A protein and the small-molecule ligand that binds it are described below.
Small molecule (SMILES): NCCCCN(CCCN)CCCN

Binding-site contacts:
Ligand atom C5 contacts residue TYR342 of chain 1.B at 3.7 Å (hydrophobic).
Ligand atom C9 contacts residue TYR316 of chain 1.B at 4.0 Å (hydrophobic).
Ligand atom C9 contacts residue PRO253 of chain 1.B at 3.4 Å (hydrophobic).
Ligand atom N10 contacts residue ASP252 of chain 1.B at 2.9 Å (salt-bridge).
Ligand atom N14 contacts residue ASP187 of chain 1.B at 2.8 Å (salt-bridge).
Ligand atom C8 contacts residue PRO253 of chain 1.B at 3.2 Å (hydrophobic).
Ligand atom C13 contacts residue ASP252 of chain 1.B at 3.5 Å.
Ligand atom N1 contacts residue ASP154 of chain 1.B at 2.5 Å (salt-bridge).
Ligand atom N14 contacts residue GLY156 of chain 1.B at 2.9 Å (h-bond).
Ligand atom C11 contacts residue MTA1 of chain 1.J at 3.5 Å.
Ligand atom N10 contacts residue GLU255 of chain 1.B at 2.8 Å (salt-bridge).
Ligand atom C2 contacts residue TRP319 of chain 1.B at 3.3 Å (hydrophobic).
Ligand atom C12 contacts residue GLY156 of chain 1.B at 3.2 Å.
Ligand atom C13 contacts residue GLY156 of chain 1.B at 3.4 Å.
Ligand atom C4 contacts residue THR373 of chain 1.B at 3.8 Å.
Ligand atom C13 contacts residue MTA1 of chain 1.J at 3.4 Å.
Ligand atom N1 contacts residue GLN155 of chain 1.B at 4.0 Å.
Ligand atom N1 contacts residue THR373 of chain 1.B at 3.0 Å (h-bond).
Ligand atom C9 contacts residue ASP252 of chain 1.B at 3.3 Å.
Ligand atom C8 contacts residue ASP252 of chain 1.B at 3.4 Å.
Ligand atom C3 contacts residue TRP319 of chain 1.B at 3.9 Å (hydrophobic).
Ligand atom C12 contacts residue ASP252 of chain 1.B at 3.6 Å.
Ligand atom C9 contacts residue GLU255 of chain 1.B at 3.1 Å.
Ligand atom C11 contacts residue ASP154 of chain 1.B at 3.6 Å.
Ligand atom C3 contacts residue THR373 of chain 1.B at 3.8 Å.
Ligand atom N1 contacts residue TYR321 of chain 1.B at 2.9 Å (h-bond).
Ligand atom C13 contacts residue ASP187 of chain 1.B at 3.3 Å.
Ligand atom C12 contacts residue TYR316 of chain 1.B at 3.6 Å (hydrophobic).
Ligand atom C3 contacts residue GLN155 of chain 1.B at 3.9 Å.
Ligand atom N10 contacts residue PRO253 of chain 1.B at 2.8 Å (h-bond).
Ligand atom C2 contacts residue TYR321 of chain 1.B at 3.3 Å (hydrophobic).
Ligand atom C2 contacts residue THR373 of chain 1.B at 3.3 Å.
Ligand atom C9 contacts residue THR283 of chain 1.B at 3.8 Å.
Ligand atom N14 contacts residue ASP252 of chain 1.B at 3.2 Å (salt-bridge).
Ligand atom C4 contacts residue ASP154 of chain 1.B at 3.5 Å.
Ligand atom N14 contacts residue ASP188 of chain 1.B at 2.9 Å (salt-bridge).
Ligand atom C2 contacts residue ASP154 of chain 1.B at 3.9 Å.
Ligand atom C7 contacts residue TYR342 of chain 1.B at 3.5 Å (hydrophobic).
Ligand atom C2 contacts residue GLN155 of chain 1.B at 3.7 Å.
Ligand atom N10 contacts residue GLY281 of chain 1.B at 3.0 Å (h-bond).

Sequence of chain 1.B:
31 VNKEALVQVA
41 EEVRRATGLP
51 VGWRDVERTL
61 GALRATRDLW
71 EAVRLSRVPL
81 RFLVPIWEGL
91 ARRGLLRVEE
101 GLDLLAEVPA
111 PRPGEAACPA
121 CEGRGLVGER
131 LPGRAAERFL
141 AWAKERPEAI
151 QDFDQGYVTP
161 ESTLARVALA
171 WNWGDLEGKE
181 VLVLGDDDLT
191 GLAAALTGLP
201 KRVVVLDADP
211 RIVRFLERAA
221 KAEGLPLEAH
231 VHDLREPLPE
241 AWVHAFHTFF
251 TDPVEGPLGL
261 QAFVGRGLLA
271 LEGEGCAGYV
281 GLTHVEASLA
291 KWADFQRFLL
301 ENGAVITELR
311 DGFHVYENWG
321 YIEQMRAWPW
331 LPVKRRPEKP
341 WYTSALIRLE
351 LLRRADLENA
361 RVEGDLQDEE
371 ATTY